A small-molecule ligand and the protein it binds are described below.
Small molecule (SMILES): COc1cc(-c2nn(CCN3CCC(N(C)C)CC3)c3ncnc(N)c23)ccc1NC(=O)OC(C)(C)C

Sequence of chain 1.A:
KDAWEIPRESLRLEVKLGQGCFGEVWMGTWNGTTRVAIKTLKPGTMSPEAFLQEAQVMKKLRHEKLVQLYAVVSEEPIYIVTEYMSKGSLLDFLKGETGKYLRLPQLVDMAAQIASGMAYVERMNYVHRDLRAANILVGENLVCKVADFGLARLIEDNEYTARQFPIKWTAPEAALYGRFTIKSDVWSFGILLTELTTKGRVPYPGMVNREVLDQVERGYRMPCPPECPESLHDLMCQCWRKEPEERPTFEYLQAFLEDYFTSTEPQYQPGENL

Binding-site contacts:
Ligand atom NBI contacts residue THR92 of chain 1.A at 3.2 Å (h-bond).
Ligand atom NAJ contacts residue ASP102 of chain 1.A at 2.8 Å (salt-bridge).
Ligand atom CAI contacts residue ASP102 of chain 1.A at 3.5 Å.
Ligand atom NBI contacts residue GLU93 of chain 1.A at 3.1 Å (salt-bridge).
Ligand atom N3 contacts residue MET95 of chain 1.A at 3.0 Å (h-bond).
Ligand atom CAA contacts residue ILE90 of chain 1.A at 3.4 Å (hydrophobic).
Ligand atom CAY contacts residue ASP102 of chain 1.A at 3.6 Å.
Ligand atom NAT contacts residue ASP158 of chain 1.A at 3.6 Å.
Ligand atom OAB contacts residue LYS49 of chain 1.A at 3.5 Å.
Ligand atom OAG contacts residue ASP158 of chain 1.A at 2.9 Å (salt-bridge).
Ligand atom C6 contacts residue LEU147 of chain 1.A at 3.7 Å (hydrophobic).
Ligand atom OAB contacts residue THR92 of chain 1.A at 3.3 Å.
Ligand atom CAZ contacts residue LEU27 of chain 1.A at 3.6 Å (hydrophobic).
Ligand atom NAO contacts residue LEU147 of chain 1.A at 3.7 Å.
Ligand atom NAP contacts residue LEU147 of chain 1.A at 3.6 Å.
Ligand atom CAA contacts residue LYS49 of chain 1.A at 3.5 Å.
Ligand atom C2 contacts residue MET95 of chain 1.A at 3.0 Å (hydrophobic).
Ligand atom CBE contacts residue ASP158 of chain 1.A at 3.3 Å.
Ligand atom N3 contacts residue ALA47 of chain 1.A at 3.7 Å.
Ligand atom NBI contacts residue ALA47 of chain 1.A at 3.1 Å.
Ligand atom C4 contacts residue ALA47 of chain 1.A at 3.4 Å (hydrophobic).
Ligand atom OAV contacts residue ILE90 of chain 1.A at 3.6 Å.
Ligand atom CAA contacts residue ALA47 of chain 1.A at 3.1 Å (hydrophobic).
Ligand atom CAA contacts residue THR92 of chain 1.A at 3.3 Å.
Ligand atom CAZ contacts residue ASP102 of chain 1.A at 3.3 Å.
Ligand atom C5 contacts residue LEU147 of chain 1.A at 3.7 Å (hydrophobic).
Ligand atom CAS contacts residue ASP158 of chain 1.A at 3.7 Å.
Ligand atom CAQ contacts residue LEU147 of chain 1.A at 3.7 Å (hydrophobic).
Ligand atom NBI contacts residue LEU147 of chain 1.A at 3.6 Å.
Ligand atom CAX contacts residue PHE159 of chain 1.A at 3.5 Å (hydrophobic).
Ligand atom CAX contacts residue ASP158 of chain 1.A at 3.7 Å.
Ligand atom N1 contacts residue GLY98 of chain 1.A at 3.6 Å.
Ligand atom CAU contacts residue ASP158 of chain 1.A at 3.5 Å.
Ligand atom CBE contacts residue LYS49 of chain 1.A at 3.6 Å.
Ligand atom CAK contacts residue ASP102 of chain 1.A at 3.3 Å.
Ligand atom CAS contacts residue LYS49 of chain 1.A at 3.6 Å.
Ligand atom CAH contacts residue MET68 of chain 1.A at 3.7 Å (hydrophobic).
Ligand atom CBA contacts residue LEU27 of chain 1.A at 3.5 Å (hydrophobic).
Ligand atom CAC contacts residue ASP102 of chain 1.A at 3.4 Å.
Ligand atom C4 contacts residue LEU147 of chain 1.A at 3.7 Å (hydrophobic).